Binding-site contacts:
Ligand atom O4 contacts residue ACO1 of chain 1.E at 3.5 Å (h-bond).
Ligand atom O3 contacts residue HIS900 of chain 1.A at 2.9 Å (h-bond).
Ligand atom C2 contacts residue HIS900 of chain 1.A at 4.3 Å.
Ligand atom C1 contacts residue PHE935 of chain 1.A at 4.1 Å (hydrophobic).
Ligand atom O1 contacts residue ARG1065 of chain 1.A at 2.7 Å (salt-bridge).
Ligand atom C4 contacts residue HIS900 of chain 1.A at 3.4 Å.
Ligand atom C3 contacts residue ACO1 of chain 1.E at 4.3 Å.
Ligand atom O2 contacts residue ARG1065 of chain 1.A at 3.0 Å (salt-bridge).
Ligand atom O4 contacts residue HIS900 of chain 1.A at 3.1 Å.
Ligand atom O1 contacts residue HIS900 of chain 1.A at 3.6 Å.
Ligand atom C1 contacts residue ACO1 of chain 1.E at 4.2 Å.
Ligand atom C2 contacts residue ACO1 of chain 1.E at 3.7 Å.
Ligand atom O2 contacts residue VAL904 of chain 1.A at 3.4 Å.
Ligand atom O1 contacts residue ACO1 of chain 1.E at 3.9 Å.
Ligand atom C3 contacts residue HIS900 of chain 1.A at 3.3 Å.
Ligand atom O5 contacts residue ACO1 of chain 1.E at 3.4 Å (h-bond).
Ligand atom C4 contacts residue ACO1 of chain 1.E at 3.6 Å.
Ligand atom O2 contacts residue PHE935 of chain 1.A at 3.1 Å.
Ligand atom O4 contacts residue ARG986 of chain 1.A at 3.5 Å (salt-bridge).
Ligand atom O3 contacts residue VAL904 of chain 1.A at 3.9 Å.
Ligand atom O2 contacts residue HIS900 of chain 1.A at 4.0 Å.
Ligand atom C1 contacts residue HIS900 of chain 1.A at 3.9 Å.
Ligand atom C1 contacts residue ARG1065 of chain 1.A at 3.5 Å.
Ligand atom O5 contacts residue HIS900 of chain 1.A at 4.1 Å.
Ligand atom C1 contacts residue VAL904 of chain 1.A at 4.4 Å (hydrophobic).
Ligand atom O1 contacts residue PHE1061 of chain 1.A at 4.3 Å.

This protein binds this small molecule.
Small molecule (SMILES): O=C([O-])CC(=O)C(=O)O

Sequence of chain 1.A:
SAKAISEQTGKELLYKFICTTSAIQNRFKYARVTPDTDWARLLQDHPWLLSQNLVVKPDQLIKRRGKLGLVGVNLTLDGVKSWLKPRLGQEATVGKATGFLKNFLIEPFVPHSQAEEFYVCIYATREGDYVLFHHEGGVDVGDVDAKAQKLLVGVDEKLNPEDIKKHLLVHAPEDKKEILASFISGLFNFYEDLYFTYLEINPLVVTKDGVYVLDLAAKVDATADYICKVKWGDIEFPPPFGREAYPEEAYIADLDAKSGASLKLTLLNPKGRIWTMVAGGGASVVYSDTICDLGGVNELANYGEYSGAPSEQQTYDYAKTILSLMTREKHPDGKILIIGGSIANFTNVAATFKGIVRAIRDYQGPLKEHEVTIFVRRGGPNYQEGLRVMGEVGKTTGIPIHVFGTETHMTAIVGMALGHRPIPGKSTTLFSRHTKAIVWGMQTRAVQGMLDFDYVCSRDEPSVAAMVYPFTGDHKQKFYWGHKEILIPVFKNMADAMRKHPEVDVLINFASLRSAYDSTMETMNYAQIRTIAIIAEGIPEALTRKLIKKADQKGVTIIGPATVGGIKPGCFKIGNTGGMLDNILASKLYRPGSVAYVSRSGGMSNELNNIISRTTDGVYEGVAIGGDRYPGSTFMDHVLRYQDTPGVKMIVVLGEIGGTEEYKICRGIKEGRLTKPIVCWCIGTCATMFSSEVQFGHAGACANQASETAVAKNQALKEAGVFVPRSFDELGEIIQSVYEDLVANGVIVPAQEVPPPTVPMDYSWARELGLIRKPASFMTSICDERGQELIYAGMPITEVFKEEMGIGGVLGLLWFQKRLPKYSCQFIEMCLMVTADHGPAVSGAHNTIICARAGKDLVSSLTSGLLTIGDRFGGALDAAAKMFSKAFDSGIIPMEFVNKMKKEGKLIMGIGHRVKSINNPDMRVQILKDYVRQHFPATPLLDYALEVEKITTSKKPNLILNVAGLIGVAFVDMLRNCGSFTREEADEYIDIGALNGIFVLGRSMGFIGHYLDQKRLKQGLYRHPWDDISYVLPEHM